Binding-site contacts:
Ligand atom C1 contacts residue ALA482 of chain 1.J at 3.6 Å (hydrophobic).
Ligand atom P2 contacts residue THR403 of chain 1.J at 3.7 Å.
Ligand atom C6 contacts residue SER401 of chain 1.J at 3.8 Å.
Ligand atom O4P contacts residue ASN402 of chain 1.J at 3.9 Å.
Ligand atom O4P contacts residue SER406 of chain 1.J at 2.7 Å (h-bond).
Ligand atom O1P contacts residue LYS454 of chain 1.J at 2.1 Å (salt-bridge).
Ligand atom O1P contacts residue ARG457 of chain 1.J at 2.3 Å (salt-bridge).
Ligand atom C6 contacts residue SER406 of chain 1.J at 3.7 Å.
Ligand atom C1 contacts residue LYS454 of chain 1.J at 3.9 Å.
Ligand atom O3 contacts residue ALA482 of chain 1.J at 3.5 Å (h-bond).
Ligand atom P2 contacts residue ASN402 of chain 1.J at 3.7 Å.
Ligand atom C5 contacts residue LEU400 of chain 1.J at 3.5 Å (hydrophobic).
Ligand atom O6 contacts residue SER406 of chain 1.J at 3.6 Å.
Ligand atom P2 contacts residue SER401 of chain 1.J at 3.4 Å.
Ligand atom C1 contacts residue TYR489 of chain 1.J at 3.9 Å (hydrophobic).
Ligand atom O3 contacts residue HIS481 of chain 1.J at 3.4 Å.
Ligand atom O4 contacts residue HIS481 of chain 1.J at 3.4 Å.
Ligand atom O4P contacts residue ARG405 of chain 1.J at 3.8 Å.
Ligand atom O2P contacts residue ARG457 of chain 1.J at 2.3 Å (salt-bridge).
Ligand atom O3 contacts residue LYS454 of chain 1.J at 3.1 Å (salt-bridge).
Ligand atom O2 contacts residue ASN402 of chain 1.J at 3.7 Å.
Ligand atom C6 contacts residue LEU400 of chain 1.J at 3.1 Å (hydrophobic).
Ligand atom C3 contacts residue ALA482 of chain 1.J at 3.5 Å (hydrophobic).
Ligand atom P1 contacts residue ARG457 of chain 1.J at 3.1 Å.
Ligand atom O4 contacts residue ALA490 of chain 1.J at 3.8 Å.
Ligand atom O5P contacts residue ASN402 of chain 1.J at 2.5 Å (h-bond).
Ligand atom O6P contacts residue ARG405 of chain 1.J at 2.7 Å (salt-bridge).
Ligand atom P2 contacts residue SER406 of chain 1.J at 3.6 Å.
Ligand atom O2P contacts residue ASN402 of chain 1.J at 3.2 Å (h-bond).
Ligand atom O3 contacts residue LEU400 of chain 1.J at 3.6 Å.
Ligand atom O4 contacts residue LEU400 of chain 1.J at 2.6 Å (h-bond).
Ligand atom O4P contacts residue THR403 of chain 1.J at 3.9 Å.
Ligand atom O3P contacts residue LYS454 of chain 1.J at 3.6 Å (salt-bridge).
Ligand atom C4 contacts residue LEU400 of chain 1.J at 3.1 Å (hydrophobic).
Ligand atom O5P contacts residue SER401 of chain 1.J at 3.4 Å (h-bond).
Ligand atom O4P contacts residue SER401 of chain 1.J at 2.3 Å (h-bond).
Ligand atom O1 contacts residue GLY488 of chain 1.J at 3.5 Å (h-bond).
Ligand atom P1 contacts residue LYS454 of chain 1.J at 3.3 Å.
Ligand atom O6P contacts residue THR403 of chain 1.J at 3.0 Å (h-bond).
Ligand atom O5P contacts residue THR403 of chain 1.J at 2.7 Å (h-bond).

A small-molecule ligand and the protein it binds are described below.
Small molecule (SMILES): O=P(O)(O)OC[C@H]1O[C@@](CO)(OP(=O)(O)O)[C@@H](O)[C@@H]1O

Sequence of chain 1.J:
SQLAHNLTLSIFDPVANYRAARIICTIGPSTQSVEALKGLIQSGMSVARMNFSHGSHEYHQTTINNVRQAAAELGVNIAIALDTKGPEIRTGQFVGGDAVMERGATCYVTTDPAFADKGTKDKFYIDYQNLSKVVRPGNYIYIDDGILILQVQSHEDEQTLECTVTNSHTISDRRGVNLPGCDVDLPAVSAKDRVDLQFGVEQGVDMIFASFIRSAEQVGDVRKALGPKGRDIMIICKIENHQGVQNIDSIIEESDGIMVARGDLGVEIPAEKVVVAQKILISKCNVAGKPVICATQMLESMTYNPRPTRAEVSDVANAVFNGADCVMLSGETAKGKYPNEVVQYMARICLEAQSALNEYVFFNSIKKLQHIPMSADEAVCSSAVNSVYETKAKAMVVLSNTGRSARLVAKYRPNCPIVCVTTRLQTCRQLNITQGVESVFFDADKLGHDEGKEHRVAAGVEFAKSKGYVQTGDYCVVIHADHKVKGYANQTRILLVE